Sequence of chain 1.A:
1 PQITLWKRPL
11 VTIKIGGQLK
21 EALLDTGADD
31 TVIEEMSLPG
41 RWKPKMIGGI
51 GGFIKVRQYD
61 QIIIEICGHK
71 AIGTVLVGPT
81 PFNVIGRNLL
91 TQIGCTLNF

Sequence of chain 1.B:
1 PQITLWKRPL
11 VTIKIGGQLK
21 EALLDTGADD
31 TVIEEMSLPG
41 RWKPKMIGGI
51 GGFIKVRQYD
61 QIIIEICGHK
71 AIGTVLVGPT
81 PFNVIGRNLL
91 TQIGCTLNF

This small molecule binds to this protein.
Small molecule (SMILES): Cc1ccccc1CNC(=O)[C@H]1N(C(=O)[C@@H](O)[C@H](Cc2ccccc2)NC(=O)c2cccc(O)c2C)CSC1(C)C

Binding-site contacts:
Ligand atom C13 contacts residue GLY27 of chain 1.B at 3.6 Å.
Ligand atom C4 contacts residue ASP29 of chain 1.B at 3.4 Å.
Ligand atom C16 contacts residue ILE50 of chain 1.B at 3.5 Å (hydrophobic).
Ligand atom C22 contacts residue ASP25 of chain 1.A at 3.5 Å.
Ligand atom C28 contacts residue LEU23 of chain 1.B at 3.5 Å (hydrophobic).
Ligand atom O23 contacts residue GLY27 of chain 1.A at 3.2 Å.
Ligand atom C3 contacts residue ASP30 of chain 1.B at 3.5 Å.
Ligand atom O32 contacts residue ILE50 of chain 1.B at 3.5 Å.
Ligand atom C39 contacts residue ILE47 of chain 1.A at 3.7 Å (hydrophobic).
Ligand atom C41 contacts residue VAL32 of chain 1.A at 3.6 Å (hydrophobic).
Ligand atom O21 contacts residue ASP25 of chain 1.B at 2.6 Å (salt-bridge).
Ligand atom O32 contacts residue GLY49 of chain 1.A at 3.4 Å.
Ligand atom C17 contacts residue PRO81 of chain 1.A at 3.7 Å (hydrophobic).
Ligand atom C22 contacts residue ASP25 of chain 1.B at 3.1 Å.
Ligand atom C3 contacts residue ASP29 of chain 1.B at 3.5 Å.
Ligand atom C20 contacts residue ASP25 of chain 1.B at 3.0 Å.
Ligand atom C29 contacts residue GLY48 of chain 1.A at 3.6 Å.
Ligand atom N11 contacts residue GLY27 of chain 1.B at 3.0 Å (h-bond).
Ligand atom C12 contacts residue GLY27 of chain 1.B at 3.7 Å.
Ligand atom O2 contacts residue ASP30 of chain 1.B at 2.7 Å (salt-bridge).
Ligand atom O23 contacts residue ASP25 of chain 1.A at 2.7 Å (salt-bridge).
Ligand atom C37 contacts residue VAL32 of chain 1.A at 3.5 Å (hydrophobic).
Ligand atom O21 contacts residue ALA28 of chain 1.B at 3.4 Å (h-bond).
Ligand atom C28 contacts residue GLY27 of chain 1.A at 3.7 Å.
Ligand atom O21 contacts residue GLY27 of chain 1.B at 2.9 Å.
Ligand atom N24 contacts residue ASP25 of chain 1.B at 3.6 Å (salt-bridge).
Ligand atom C30 contacts residue GLY27 of chain 1.A at 3.7 Å.
Ligand atom C18 contacts residue PHE82 of chain 1.A at 3.4 Å (hydrophobic).
Ligand atom C34 contacts residue GLY48 of chain 1.A at 3.3 Å.
Ligand atom C41 contacts residue ALA28 of chain 1.A at 3.6 Å (hydrophobic).
Ligand atom C13 contacts residue ASP25 of chain 1.A at 3.5 Å.
Ligand atom C25 contacts residue ASP25 of chain 1.B at 3.3 Å.
Ligand atom N33 contacts residue GLY48 of chain 1.A at 3.6 Å.
Ligand atom C37 contacts residue ASP30 of chain 1.A at 3.4 Å.
Ligand atom O23 contacts residue ASP25 of chain 1.B at 3.5 Å (salt-bridge).
Ligand atom C5 contacts residue GLY48 of chain 1.B at 3.7 Å.
Ligand atom O21 contacts residue ASP25 of chain 1.A at 2.9 Å (salt-bridge).
Ligand atom C38 contacts residue ASP30 of chain 1.A at 3.5 Å.
Ligand atom O23 contacts residue ALA28 of chain 1.A at 3.4 Å (h-bond).
Ligand atom C1 contacts residue ASP30 of chain 1.B at 3.5 Å.